The protein below binds the small molecule below.
Small molecule (SMILES): CC(=O)N[C@@H]1[C@@H](O)[C@H](O)[C@@H](CO)O[C@H]1O

Sequence of chain 1.C:
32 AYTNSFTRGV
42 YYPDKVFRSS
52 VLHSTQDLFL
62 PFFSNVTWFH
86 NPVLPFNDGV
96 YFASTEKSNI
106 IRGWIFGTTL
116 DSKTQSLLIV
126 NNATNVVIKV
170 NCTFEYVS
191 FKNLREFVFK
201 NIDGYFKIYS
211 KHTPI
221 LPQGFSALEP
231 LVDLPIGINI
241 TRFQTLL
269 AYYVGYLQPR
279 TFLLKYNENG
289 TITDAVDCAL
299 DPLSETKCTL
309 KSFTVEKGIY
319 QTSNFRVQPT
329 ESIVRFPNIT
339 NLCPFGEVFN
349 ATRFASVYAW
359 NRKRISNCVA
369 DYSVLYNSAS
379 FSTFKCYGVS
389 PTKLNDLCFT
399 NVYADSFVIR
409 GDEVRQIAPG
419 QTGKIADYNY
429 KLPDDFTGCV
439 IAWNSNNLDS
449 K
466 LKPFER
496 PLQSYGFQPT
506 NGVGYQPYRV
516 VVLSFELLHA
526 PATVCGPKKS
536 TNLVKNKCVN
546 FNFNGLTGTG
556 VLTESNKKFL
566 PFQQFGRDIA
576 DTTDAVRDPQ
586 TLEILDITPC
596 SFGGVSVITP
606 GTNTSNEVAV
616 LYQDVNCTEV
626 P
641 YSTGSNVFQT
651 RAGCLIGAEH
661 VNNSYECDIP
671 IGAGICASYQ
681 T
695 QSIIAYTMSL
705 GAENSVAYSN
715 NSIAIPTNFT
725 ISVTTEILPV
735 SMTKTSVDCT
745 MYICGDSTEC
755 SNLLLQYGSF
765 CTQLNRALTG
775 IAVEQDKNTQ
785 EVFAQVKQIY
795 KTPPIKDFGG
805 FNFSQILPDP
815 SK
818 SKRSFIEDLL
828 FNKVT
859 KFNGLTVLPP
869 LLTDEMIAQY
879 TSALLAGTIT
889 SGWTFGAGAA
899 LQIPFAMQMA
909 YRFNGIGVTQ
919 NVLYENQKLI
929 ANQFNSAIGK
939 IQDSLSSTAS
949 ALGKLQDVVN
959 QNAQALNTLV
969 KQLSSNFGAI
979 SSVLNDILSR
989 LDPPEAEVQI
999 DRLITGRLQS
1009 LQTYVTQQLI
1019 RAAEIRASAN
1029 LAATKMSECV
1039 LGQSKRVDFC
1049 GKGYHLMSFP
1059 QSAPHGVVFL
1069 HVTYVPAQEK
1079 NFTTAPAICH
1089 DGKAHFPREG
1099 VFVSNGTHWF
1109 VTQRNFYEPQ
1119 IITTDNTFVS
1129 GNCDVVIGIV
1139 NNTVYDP

Binding-site contacts:
Ligand atom C5 contacts residue ASN662 of chain 1.C at 3.6 Å.
Ligand atom C1 contacts residue ASN662 of chain 1.C at 1.4 Å.
Ligand atom O6 contacts residue ASN662 of chain 1.C at 3.7 Å.
Ligand atom C2 contacts residue ASN662 of chain 1.C at 2.4 Å.
Ligand atom C3 contacts residue ASN662 of chain 1.C at 3.8 Å.
Ligand atom C6 contacts residue ASN662 of chain 1.C at 4.3 Å.
Ligand atom O5 contacts residue ASN662 of chain 1.C at 2.3 Å (h-bond).
Ligand atom N2 contacts residue ASN662 of chain 1.C at 3.0 Å (h-bond).
Ligand atom C4 contacts residue ASN662 of chain 1.C at 4.1 Å.
Ligand atom C7 contacts residue ASN662 of chain 1.C at 4.0 Å.